Binding-site contacts:
Ligand atom C37 contacts residue ALA185 of chain 4.A at 3.5 Å (hydrophobic).
Ligand atom N09 contacts residue ILE187 of chain 4.A at 3.4 Å.
Ligand atom C35 contacts residue SER166 of chain 1.A at 3.1 Å.
Ligand atom C35 contacts residue ILE187 of chain 4.A at 3.4 Å (hydrophobic).
Ligand atom O28 contacts residue TYR163 of chain 1.A at 3.2 Å (h-bond).
Ligand atom C26 contacts residue GLU123 of chain 1.A at 3.5 Å.
Ligand atom N38 contacts residue ALA185 of chain 4.A at 2.7 Å (h-bond).
Ligand atom C05 contacts residue PRO132 of chain 4.A at 3.6 Å (hydrophobic).
Ligand atom O08 contacts residue ILE187 of chain 4.A at 3.4 Å.
Ligand atom C16 contacts residue ASP45 of chain 1.A at 3.5 Å.
Ligand atom N46 contacts residue ASN122 of chain 1.A at 2.9 Å (h-bond).
Ligand atom C04 contacts residue HIS223 of chain 1.A at 3.3 Å.
Ligand atom C32 contacts residue TYR163 of chain 1.A at 3.5 Å (hydrophobic).
Ligand atom N44 contacts residue PHE74 of chain 1.A at 3.4 Å.
Ligand atom C15 contacts residue ASP45 of chain 1.A at 3.5 Å.
Ligand atom O28 contacts residue GLU123 of chain 1.A at 2.5 Å (salt-bridge).
Ligand atom C25 contacts residue GLU123 of chain 1.A at 3.4 Å.
Ligand atom C18 contacts residue GLY46 of chain 1.A at 3.5 Å.
Ligand atom O27 contacts residue ASN122 of chain 1.A at 3.1 Å (h-bond).
Ligand atom C43 contacts residue THR161 of chain 1.A at 3.1 Å.
Ligand atom N36 contacts residue ILE187 of chain 4.A at 3.5 Å.
Ligand atom N38 contacts residue ASP150 of chain 4.A at 2.5 Å (salt-bridge).
Ligand atom O01 contacts residue HIS223 of chain 1.A at 3.5 Å (h-bond).
Ligand atom C43 contacts residue PHE74 of chain 1.A at 3.3 Å (hydrophobic).
Ligand atom N03 contacts residue HIS223 of chain 1.A at 3.4 Å (h-bond).
Ligand atom N14 contacts residue ASP45 of chain 1.A at 3.4 Å (salt-bridge).
Ligand atom N46 contacts residue TYR75 of chain 1.A at 3.1 Å (h-bond).
Ligand atom N36 contacts residue SER166 of chain 1.A at 3.3 Å (h-bond).
Ligand atom N46 contacts residue SER158 of chain 1.A at 2.7 Å (h-bond).
Ligand atom C47 contacts residue ASP45 of chain 1.A at 3.4 Å.
Ligand atom O50 contacts residue ASP45 of chain 1.A at 2.6 Å (salt-bridge).
Ligand atom N39 contacts residue ASN122 of chain 1.A at 3.0 Å (h-bond).
Ligand atom O27 contacts residue GLU123 of chain 1.A at 2.7 Å (salt-bridge).
Ligand atom N36 contacts residue ALA185 of chain 4.A at 3.4 Å (h-bond).
Ligand atom C41 contacts residue ASP45 of chain 1.A at 3.5 Å.
Ligand atom C02 contacts residue HIS223 of chain 1.A at 3.4 Å.
Ligand atom C21 contacts residue HIS223 of chain 1.A at 3.4 Å.
Ligand atom C07 contacts residue ILE187 of chain 4.A at 3.4 Å (hydrophobic).
Ligand atom N44 contacts residue THR161 of chain 1.A at 2.6 Å (h-bond).
Ligand atom O28 contacts residue ALA162 of chain 1.A at 3.2 Å.

Sequence of chain 1.A:
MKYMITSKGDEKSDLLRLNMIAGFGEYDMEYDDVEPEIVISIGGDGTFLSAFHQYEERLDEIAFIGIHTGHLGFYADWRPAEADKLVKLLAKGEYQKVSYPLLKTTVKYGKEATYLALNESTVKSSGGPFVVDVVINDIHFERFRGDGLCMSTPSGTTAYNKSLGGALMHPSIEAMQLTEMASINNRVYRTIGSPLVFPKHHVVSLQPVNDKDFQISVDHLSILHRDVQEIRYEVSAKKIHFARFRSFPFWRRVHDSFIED

Sequence of chain 4.A:
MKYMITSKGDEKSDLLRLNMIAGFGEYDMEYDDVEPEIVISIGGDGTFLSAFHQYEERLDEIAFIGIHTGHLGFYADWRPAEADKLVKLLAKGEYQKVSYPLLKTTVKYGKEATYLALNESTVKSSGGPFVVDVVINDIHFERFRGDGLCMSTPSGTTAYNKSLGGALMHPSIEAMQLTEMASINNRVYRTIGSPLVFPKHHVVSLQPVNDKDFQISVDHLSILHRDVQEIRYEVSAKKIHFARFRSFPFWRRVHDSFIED

A small-molecule ligand and the protein it binds are described below.
Small molecule (SMILES): Nc1ncnc2c1ncn2[C@@H]1O[C@H](CN2CC#Cc3nc4c(N)ncnc4n3[C@@H]3O[C@H](CNC(=O)NCCNC(=O)C2)[C@@H](O)[C@H]3O)[C@@H](O)[C@H]1O